A small-molecule ligand and the protein it binds are described below.
Small molecule (SMILES): CC(=O)N[C@H]1[C@H](O[C@H]2[C@H](O)[C@@H](NC(C)=O)CO[C@@H]2CO)O[C@H](CO)[C@@H](O[C@@H]2O[C@H](CO)[C@@H](O)[C@H](O)[C@@H]2O)[C@@H]1O

Binding-site contacts:
Ligand atom C8 contacts residue TRP247 of chain 1.A at 3.2 Å (hydrophobic).
Ligand atom C8 contacts residue SER248 of chain 1.A at 3.0 Å.
Ligand atom C4 contacts residue ASN246 of chain 1.A at 4.0 Å.
Ligand atom C1 contacts residue ASN246 of chain 1.A at 1.4 Å.
Ligand atom C5 contacts residue ASN246 of chain 1.A at 3.6 Å.
Ligand atom N2 contacts residue ASN246 of chain 1.A at 3.0 Å (h-bond).
Ligand atom C1 contacts residue LEU244 of chain 1.A at 4.4 Å (hydrophobic).
Ligand atom C7 contacts residue SER248 of chain 1.A at 4.5 Å.
Ligand atom O7 contacts residue ASN246 of chain 1.A at 3.5 Å (h-bond).
Ligand atom C7 contacts residue TRP247 of chain 1.A at 3.8 Å (hydrophobic).
Ligand atom C6 contacts residue LEU244 of chain 1.A at 4.1 Å (hydrophobic).
Ligand atom C5 contacts residue LEU244 of chain 1.A at 4.1 Å (hydrophobic).
Ligand atom C3 contacts residue ASN246 of chain 1.A at 3.7 Å.
Ligand atom C7 contacts residue ASN246 of chain 1.A at 3.5 Å.
Ligand atom O7 contacts residue TRP247 of chain 1.A at 3.9 Å.
Ligand atom O5 contacts residue LEU244 of chain 1.A at 4.3 Å.
Ligand atom C2 contacts residue ASN246 of chain 1.A at 2.4 Å.
Ligand atom O5 contacts residue ASN246 of chain 1.A at 2.2 Å (h-bond).

Sequence of chain 1.A:
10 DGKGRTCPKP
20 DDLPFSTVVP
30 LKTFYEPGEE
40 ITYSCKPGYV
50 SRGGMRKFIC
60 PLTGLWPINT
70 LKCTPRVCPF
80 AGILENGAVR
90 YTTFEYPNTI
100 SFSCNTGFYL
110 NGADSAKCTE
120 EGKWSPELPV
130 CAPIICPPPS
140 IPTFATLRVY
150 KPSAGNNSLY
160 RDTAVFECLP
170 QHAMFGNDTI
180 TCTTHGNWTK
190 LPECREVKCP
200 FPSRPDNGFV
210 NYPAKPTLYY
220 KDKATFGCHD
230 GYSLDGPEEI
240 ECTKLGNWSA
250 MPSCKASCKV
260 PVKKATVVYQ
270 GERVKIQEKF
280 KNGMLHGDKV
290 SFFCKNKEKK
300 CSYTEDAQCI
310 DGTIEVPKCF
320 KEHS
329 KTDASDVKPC